Binding-site contacts:
Ligand atom O5 contacts residue ALA147 of chain 1.B at 3.7 Å.
Ligand atom C6 contacts residue ASN146 of chain 1.B at 4.4 Å.
Ligand atom C5 contacts residue GLU150 of chain 1.B at 4.1 Å.
Ligand atom C5 contacts residue THR156 of chain 1.B at 4.2 Å.
Ligand atom O7 contacts residue THR156 of chain 1.B at 3.5 Å.
Ligand atom C1 contacts residue SER151 of chain 1.B at 4.3 Å.
Ligand atom C2 contacts residue ASN154 of chain 1.B at 2.4 Å.
Ligand atom O4 contacts residue SER31 of chain 1.D at 3.8 Å.
Ligand atom C7 contacts residue ASN154 of chain 1.B at 3.6 Å.
Ligand atom C7 contacts residue THR156 of chain 1.B at 3.8 Å.
Ligand atom C1 contacts residue GLU150 of chain 1.B at 4.2 Å.
Ligand atom O6 contacts residue ASN154 of chain 1.B at 4.3 Å.
Ligand atom C8 contacts residue THR156 of chain 1.B at 4.1 Å.
Ligand atom C6 contacts residue ALA147 of chain 1.B at 3.9 Å (hydrophobic).
Ligand atom O7 contacts residue ASN154 of chain 1.B at 4.4 Å.
Ligand atom C1 contacts residue ASN154 of chain 1.B at 1.4 Å.
Ligand atom C5 contacts residue ALA147 of chain 1.B at 4.3 Å (hydrophobic).
Ligand atom O4 contacts residue MET32 of chain 1.D at 3.5 Å (h-bond).
Ligand atom O5 contacts residue GLU150 of chain 1.B at 3.8 Å.
Ligand atom C1 contacts residue THR156 of chain 1.B at 3.6 Å.
Ligand atom C4 contacts residue ASN154 of chain 1.B at 4.2 Å.
Ligand atom N2 contacts residue ASN154 of chain 1.B at 2.7 Å (h-bond).
Ligand atom C5 contacts residue ASN154 of chain 1.B at 3.7 Å.
Ligand atom O5 contacts residue SER151 of chain 1.B at 3.7 Å.
Ligand atom O3 contacts residue MET32 of chain 1.D at 4.0 Å.
Ligand atom C5 contacts residue MET32 of chain 1.D at 3.7 Å (hydrophobic).
Ligand atom C4 contacts residue SER31 of chain 1.D at 4.3 Å.
Ligand atom O6 contacts residue GLU150 of chain 1.B at 3.6 Å.
Ligand atom C8 contacts residue ALA147 of chain 1.B at 4.2 Å (hydrophobic).
Ligand atom O5 contacts residue THR156 of chain 1.B at 3.9 Å.
Ligand atom C6 contacts residue MET32 of chain 1.D at 3.3 Å (hydrophobic).
Ligand atom O6 contacts residue ALA147 of chain 1.B at 4.3 Å.
Ligand atom C1 contacts residue GLU150 of chain 1.B at 4.2 Å.
Ligand atom C3 contacts residue MET32 of chain 1.D at 4.2 Å (hydrophobic).
Ligand atom C4 contacts residue MET32 of chain 1.D at 3.4 Å (hydrophobic).
Ligand atom C6 contacts residue ALA147 of chain 1.B at 3.9 Å (hydrophobic).
Ligand atom C3 contacts residue ASN154 of chain 1.B at 3.7 Å.
Ligand atom C8 contacts residue ASN154 of chain 1.B at 4.0 Å.
Ligand atom O5 contacts residue ASN154 of chain 1.B at 2.4 Å (h-bond).
Ligand atom C6 contacts residue SER31 of chain 1.D at 3.8 Å.

Sequence of chain 1.D:
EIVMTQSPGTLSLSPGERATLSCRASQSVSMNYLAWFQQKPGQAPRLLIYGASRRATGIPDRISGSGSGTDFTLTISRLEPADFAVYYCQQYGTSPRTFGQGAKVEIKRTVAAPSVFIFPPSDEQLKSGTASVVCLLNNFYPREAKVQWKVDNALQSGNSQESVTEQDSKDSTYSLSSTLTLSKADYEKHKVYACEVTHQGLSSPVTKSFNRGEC

The small molecule below binds the protein below.
Small molecule (SMILES): CC(=O)N[C@H]1[C@H](O[C@H]2[C@H](O)[C@@H](NC(C)=O)CO[C@@H]2CO[C@@H]2O[C@@H](C)[C@@H](O)[C@@H](O)[C@@H]2O)O[C@H](CO)[C@@H](O[C@@H]2O[C@H](CO)[C@@H](O)[C@H](O)[C@@H]2O)[C@@H]1O

Sequence of chain 1.B:
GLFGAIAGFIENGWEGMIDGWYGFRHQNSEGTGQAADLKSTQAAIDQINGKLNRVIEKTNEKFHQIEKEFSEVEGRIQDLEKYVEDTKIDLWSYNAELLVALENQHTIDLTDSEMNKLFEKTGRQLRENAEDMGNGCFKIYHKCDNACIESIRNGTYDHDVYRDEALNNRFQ